Binding-site contacts:
Ligand atom C4 contacts residue ASN1082 of chain 1.C at 4.2 Å.
Ligand atom C3 contacts residue THR1084 of chain 1.C at 4.4 Å.
Ligand atom C1 contacts residue THR1084 of chain 1.C at 4.3 Å.
Ligand atom O5 contacts residue HIS1085 of chain 1.C at 4.1 Å.
Ligand atom C6 contacts residue PHE1087 of chain 1.C at 3.9 Å (hydrophobic).
Ligand atom C8 contacts residue HIS1085 of chain 1.C at 4.3 Å.
Ligand atom C6 contacts residue HIS1085 of chain 1.C at 4.5 Å.
Ligand atom N2 contacts residue THR1084 of chain 1.C at 4.3 Å.
Ligand atom O5 contacts residue PHE1087 of chain 1.C at 4.0 Å.
Ligand atom C3 contacts residue ASN1082 of chain 1.C at 3.8 Å.
Ligand atom C5 contacts residue PHE1087 of chain 1.C at 4.4 Å (hydrophobic).
Ligand atom C1 contacts residue ASN1082 of chain 1.C at 1.4 Å.
Ligand atom O7 contacts residue ASN1082 of chain 1.C at 3.5 Å (h-bond).
Ligand atom O5 contacts residue ASN1082 of chain 1.C at 2.4 Å (h-bond).
Ligand atom C3 contacts residue HIS1085 of chain 1.C at 4.2 Å.
Ligand atom O4 contacts residue HIS1085 of chain 1.C at 4.0 Å.
Ligand atom C7 contacts residue HIS1085 of chain 1.C at 4.4 Å.
Ligand atom O7 contacts residue HIS1085 of chain 1.C at 4.3 Å.
Ligand atom O6 contacts residue PHE1087 of chain 1.C at 4.2 Å.
Ligand atom C2 contacts residue ASN1082 of chain 1.C at 2.5 Å.
Ligand atom C7 contacts residue ASN1082 of chain 1.C at 3.4 Å.
Ligand atom C5 contacts residue HIS1085 of chain 1.C at 3.6 Å.
Ligand atom C8 contacts residue ASN1082 of chain 1.C at 3.7 Å.
Ligand atom C4 contacts residue HIS1085 of chain 1.C at 4.3 Å.
Ligand atom C1 contacts residue HIS1085 of chain 1.C at 4.0 Å.
Ligand atom C5 contacts residue ASN1082 of chain 1.C at 3.6 Å.
Ligand atom N2 contacts residue ASN1082 of chain 1.C at 2.9 Å (h-bond).

The protein below binds the small molecule below.
Small molecule (SMILES): CC(=O)N[C@H]1[C@H](O[C@H]2[C@H](O)[C@@H](NC(C)=O)CO[C@@H]2CO)O[C@H](CO)[C@@H](O)[C@@H]1O

Sequence of chain 1.C:
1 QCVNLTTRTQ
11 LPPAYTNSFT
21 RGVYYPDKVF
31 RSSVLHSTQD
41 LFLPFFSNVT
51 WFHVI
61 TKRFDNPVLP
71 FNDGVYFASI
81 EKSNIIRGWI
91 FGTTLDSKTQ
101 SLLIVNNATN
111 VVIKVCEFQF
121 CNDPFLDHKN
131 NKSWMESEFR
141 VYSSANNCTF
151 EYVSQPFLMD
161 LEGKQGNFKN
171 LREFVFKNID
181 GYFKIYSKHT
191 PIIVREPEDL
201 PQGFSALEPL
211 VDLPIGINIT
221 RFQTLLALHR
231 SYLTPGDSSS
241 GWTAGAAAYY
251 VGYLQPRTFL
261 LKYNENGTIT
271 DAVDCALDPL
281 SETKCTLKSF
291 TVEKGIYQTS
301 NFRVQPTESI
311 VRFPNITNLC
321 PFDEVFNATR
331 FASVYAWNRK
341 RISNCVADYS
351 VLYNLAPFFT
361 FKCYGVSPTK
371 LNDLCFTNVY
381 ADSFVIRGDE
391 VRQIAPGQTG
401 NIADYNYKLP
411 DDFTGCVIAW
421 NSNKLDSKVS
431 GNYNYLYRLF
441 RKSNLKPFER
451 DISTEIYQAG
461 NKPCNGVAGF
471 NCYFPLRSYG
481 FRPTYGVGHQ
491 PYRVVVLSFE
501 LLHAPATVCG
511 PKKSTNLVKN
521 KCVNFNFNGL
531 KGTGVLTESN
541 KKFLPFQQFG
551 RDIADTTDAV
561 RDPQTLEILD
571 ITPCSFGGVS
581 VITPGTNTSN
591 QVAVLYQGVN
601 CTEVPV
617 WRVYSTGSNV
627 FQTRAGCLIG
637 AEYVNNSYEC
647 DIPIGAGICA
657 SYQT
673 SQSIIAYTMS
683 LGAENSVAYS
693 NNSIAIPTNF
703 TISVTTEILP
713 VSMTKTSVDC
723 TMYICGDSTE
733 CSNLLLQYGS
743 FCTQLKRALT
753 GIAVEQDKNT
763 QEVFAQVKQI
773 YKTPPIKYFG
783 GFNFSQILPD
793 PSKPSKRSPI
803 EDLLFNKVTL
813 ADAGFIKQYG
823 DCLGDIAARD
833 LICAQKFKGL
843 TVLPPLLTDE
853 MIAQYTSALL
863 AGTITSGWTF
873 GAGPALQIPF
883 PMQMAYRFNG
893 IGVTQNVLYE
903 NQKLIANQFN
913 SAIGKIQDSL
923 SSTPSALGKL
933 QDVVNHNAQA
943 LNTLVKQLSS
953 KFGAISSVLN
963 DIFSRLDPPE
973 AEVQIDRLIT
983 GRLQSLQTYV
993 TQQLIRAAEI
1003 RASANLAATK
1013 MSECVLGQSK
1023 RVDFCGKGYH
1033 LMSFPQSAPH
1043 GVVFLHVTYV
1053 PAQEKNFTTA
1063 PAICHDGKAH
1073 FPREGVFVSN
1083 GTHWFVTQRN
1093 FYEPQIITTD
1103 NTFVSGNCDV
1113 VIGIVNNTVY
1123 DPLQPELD